Sequence of chain 1.A:
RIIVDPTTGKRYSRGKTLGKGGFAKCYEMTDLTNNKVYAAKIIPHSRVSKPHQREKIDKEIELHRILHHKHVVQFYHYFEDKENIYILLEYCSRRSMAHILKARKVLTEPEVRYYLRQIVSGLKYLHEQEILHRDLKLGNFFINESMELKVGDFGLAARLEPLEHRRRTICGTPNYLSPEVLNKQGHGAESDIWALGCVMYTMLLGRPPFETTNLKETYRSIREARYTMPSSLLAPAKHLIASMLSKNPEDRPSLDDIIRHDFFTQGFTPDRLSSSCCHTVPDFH

Binding-site contacts:
Ligand atom C16 contacts residue CYS44 of chain 1.A at 3.8 Å (hydrophobic).
Ligand atom C2 contacts residue GLU108 of chain 1.A at 4.2 Å.
Ligand atom C15 contacts residue LEU36 of chain 1.A at 3.8 Å (hydrophobic).
Ligand atom N10 contacts residue PHE160 of chain 1.A at 3.6 Å.
Ligand atom C17 contacts residue LYS59 of chain 1.A at 3.8 Å.
Ligand atom C3 contacts residue ALA57 of chain 1.A at 4.1 Å (hydrophobic).
Ligand atom C14 contacts residue GLY37 of chain 1.A at 3.9 Å.
Ligand atom C5 contacts residue LEU36 of chain 1.A at 4.2 Å (hydrophobic).
Ligand atom C17 contacts residue CYS44 of chain 1.A at 3.9 Å (hydrophobic).
Ligand atom N6 contacts residue ALA57 of chain 1.A at 3.5 Å.
Ligand atom C14 contacts residue LYS38 of chain 1.A at 4.0 Å.
Ligand atom C2 contacts residue PHE160 of chain 1.A at 3.9 Å (hydrophobic).
Ligand atom C19 contacts residue VAL91 of chain 1.A at 3.4 Å (hydrophobic).
Ligand atom C1 contacts residue CYS110 of chain 1.A at 3.5 Å (hydrophobic).
Ligand atom N6 contacts residue GLU108 of chain 1.A at 3.8 Å.
Ligand atom O18 contacts residue PHE160 of chain 1.A at 3.5 Å.
Ligand atom C5 contacts residue CYS110 of chain 1.A at 3.3 Å (hydrophobic).
Ligand atom C17 contacts residue ALA57 of chain 1.A at 4.0 Å (hydrophobic).
Ligand atom C9 contacts residue PHE160 of chain 1.A at 3.4 Å (hydrophobic).
Ligand atom C14 contacts residue CYS44 of chain 1.A at 3.8 Å (hydrophobic).
Ligand atom N6 contacts residue CYS110 of chain 1.A at 2.8 Å (h-bond).
Ligand atom C2 contacts residue ALA57 of chain 1.A at 3.7 Å (hydrophobic).
Ligand atom C1 contacts residue GLU108 of chain 1.A at 3.1 Å.
Ligand atom N6 contacts residue TYR109 of chain 1.A at 3.8 Å.
Ligand atom C13 contacts residue LYS38 of chain 1.A at 3.5 Å.
Ligand atom C1 contacts residue ALA57 of chain 1.A at 3.4 Å (hydrophobic).
Ligand atom C8 contacts residue PHE160 of chain 1.A at 3.4 Å (hydrophobic).
Ligand atom N7 contacts residue PHE160 of chain 1.A at 3.7 Å.
Ligand atom C19 contacts residue LEU107 of chain 1.A at 3.8 Å (hydrophobic).
Ligand atom C5 contacts residue ALA57 of chain 1.A at 3.9 Å (hydrophobic).
Ligand atom C1 contacts residue TYR109 of chain 1.A at 4.1 Å (hydrophobic).
Ligand atom N4 contacts residue ALA57 of chain 1.A at 4.2 Å.
Ligand atom O18 contacts residue LEU107 of chain 1.A at 3.6 Å.
Ligand atom C15 contacts residue CYS44 of chain 1.A at 3.5 Å (hydrophobic).
Ligand atom C14 contacts residue LEU36 of chain 1.A at 3.5 Å (hydrophobic).
Ligand atom C16 contacts residue LYS59 of chain 1.A at 4.0 Å.
Ligand atom C19 contacts residue GLU108 of chain 1.A at 3.6 Å.
Ligand atom C5 contacts residue TYR109 of chain 1.A at 4.1 Å (hydrophobic).
Ligand atom C3 contacts residue PHE160 of chain 1.A at 3.9 Å (hydrophobic).
Ligand atom N4 contacts residue LEU36 of chain 1.A at 4.1 Å.

A protein and the small-molecule ligand that binds it are described below.
Small molecule (SMILES): CC[C@@H]1C(=O)N(C)c2cncnc2N1C1CCCC1